Binding-site contacts:
Ligand atom C42 contacts residue HIS185 of chain 1.A at 4.0 Å.
Ligand atom O63 contacts residue ASP182 of chain 1.A at 2.9 Å (salt-bridge).
Ligand atom CI3 contacts residue GLN108 of chain 1.A at 3.9 Å.
Ligand atom C21 contacts residue ASP182 of chain 1.A at 3.8 Å.
Ligand atom CH2 contacts residue THR189 of chain 1.A at 3.9 Å.
Ligand atom O51 contacts residue ILE186 of chain 1.A at 3.8 Å.
Ligand atom C11 contacts residue ASP178 of chain 1.A at 4.0 Å.
Ligand atom C23 contacts residue TRP112 of chain 1.A at 3.5 Å (hydrophobic).
Ligand atom C61 contacts residue ASP178 of chain 1.A at 3.6 Å.
Ligand atom NE1 contacts residue TRP112 of chain 1.A at 3.3 Å (h-bond).
Ligand atom O32 contacts residue ATP1 of chain 1.E at 3.5 Å.
Ligand atom O33 contacts residue ASP47 of chain 1.A at 4.0 Å.
Ligand atom O33 contacts residue TRP112 of chain 1.A at 3.2 Å.
Ligand atom C51 contacts residue TRP173 of chain 1.A at 3.9 Å (hydrophobic).
Ligand atom CG2 contacts residue ATP1 of chain 1.E at 3.4 Å.
Ligand atom CI3 contacts residue GLN87 of chain 1.A at 3.2 Å.
Ligand atom NC1 contacts residue ALA177 of chain 1.A at 3.0 Å (h-bond).
Ligand atom C63 contacts residue ASP182 of chain 1.A at 3.5 Å.
Ligand atom O61 contacts residue TRP173 of chain 1.A at 2.9 Å (h-bond).
Ligand atom OG2 contacts residue ASP130 of chain 1.A at 3.7 Å.
Ligand atom CA1 contacts residue ASP178 of chain 1.A at 3.3 Å.
Ligand atom OG2 contacts residue ATP1 of chain 1.E at 2.8 Å (h-bond).
Ligand atom C12 contacts residue HIS185 of chain 1.A at 3.9 Å.
Ligand atom C32 contacts residue HIS185 of chain 1.A at 3.9 Å.
Ligand atom O51 contacts residue TRP173 of chain 1.A at 3.2 Å (h-bond).
Ligand atom N23 contacts residue GLN87 of chain 1.A at 3.0 Å (h-bond).
Ligand atom CH2 contacts residue HIS185 of chain 1.A at 4.0 Å.
Ligand atom N23 contacts residue TRP112 of chain 1.A at 3.6 Å.
Ligand atom O42 contacts residue HIS185 of chain 1.A at 3.5 Å (h-bond).
Ligand atom CI3 contacts residue TRP112 of chain 1.A at 3.6 Å (hydrophobic).
Ligand atom O33 contacts residue CA1 of chain 1.D at 3.8 Å.
Ligand atom O61 contacts residue ILE186 of chain 1.A at 3.7 Å.
Ligand atom N11 contacts residue ASP178 of chain 1.A at 3.2 Å (salt-bridge).
Ligand atom NC1 contacts residue ASP178 of chain 1.A at 3.5 Å (salt-bridge).
Ligand atom O32 contacts residue HIS185 of chain 1.A at 2.9 Å (h-bond).
Ligand atom C43 contacts residue TRP112 of chain 1.A at 3.8 Å (hydrophobic).
Ligand atom C61 contacts residue ASP182 of chain 1.A at 4.0 Å.
Ligand atom C33 contacts residue TRP112 of chain 1.A at 3.8 Å (hydrophobic).
Ligand atom C61 contacts residue TRP173 of chain 1.A at 4.0 Å (hydrophobic).
Ligand atom O61 contacts residue ASP178 of chain 1.A at 2.6 Å (salt-bridge).

Sequence of chain 1.A:
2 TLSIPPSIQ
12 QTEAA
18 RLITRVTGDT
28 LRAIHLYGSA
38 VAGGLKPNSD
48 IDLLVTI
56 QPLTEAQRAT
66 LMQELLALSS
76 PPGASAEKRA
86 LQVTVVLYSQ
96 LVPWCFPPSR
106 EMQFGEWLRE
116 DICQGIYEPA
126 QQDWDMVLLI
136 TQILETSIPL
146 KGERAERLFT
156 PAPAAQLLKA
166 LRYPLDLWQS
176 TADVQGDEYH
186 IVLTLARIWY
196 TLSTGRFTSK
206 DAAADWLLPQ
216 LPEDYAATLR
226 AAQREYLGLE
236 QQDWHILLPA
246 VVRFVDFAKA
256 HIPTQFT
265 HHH

This small molecule binds to this protein.
Small molecule (SMILES): [H]/N=C(/N)N[C@H]1[C@H](O)[C@@H](O)[C@H](O[C@@H]2O[C@@H](C)[C@](O)(C=O)[C@H]2O[C@@H]2O[C@@H](CO)[C@H](O)[C@@H](O)[C@@H]2NC)[C@@H](N/C(N)=N\[H])[C@@H]1O